Sequence of chain 1.E:
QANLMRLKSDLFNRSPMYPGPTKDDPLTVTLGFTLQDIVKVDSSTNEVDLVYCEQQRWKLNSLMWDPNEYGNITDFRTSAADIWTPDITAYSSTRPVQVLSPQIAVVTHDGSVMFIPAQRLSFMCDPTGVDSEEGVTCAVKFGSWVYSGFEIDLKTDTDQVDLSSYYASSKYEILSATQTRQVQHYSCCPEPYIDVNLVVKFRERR

The small molecule below binds the protein below.
Small molecule (SMILES): C[N+](C)(C)CCS

Sequence of chain 1.D:
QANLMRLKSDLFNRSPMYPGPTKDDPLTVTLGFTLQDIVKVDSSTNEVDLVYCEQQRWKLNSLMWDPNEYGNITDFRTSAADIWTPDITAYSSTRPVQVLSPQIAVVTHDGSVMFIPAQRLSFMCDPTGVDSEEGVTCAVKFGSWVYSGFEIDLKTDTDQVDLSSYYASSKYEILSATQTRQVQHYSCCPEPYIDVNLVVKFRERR

Binding-site contacts:
Ligand atom C3 contacts residue TRP145 of chain 1.D at 3.9 Å (hydrophobic).
Ligand atom SD contacts residue CYS53 of chain 1.E at 2.1 Å (h-bond).
Ligand atom C2 contacts residue TRP145 of chain 1.D at 4.4 Å (hydrophobic).
Ligand atom SD contacts residue TRP145 of chain 1.D at 3.9 Å.
Ligand atom C1 contacts residue TRP145 of chain 1.D at 4.5 Å (hydrophobic).
Ligand atom C1 contacts residue CYS53 of chain 1.E at 3.9 Å (hydrophobic).